The protein below binds the small molecule below.
Small molecule (SMILES): CC(=O)N[C@@H]1[C@@H](O)[C@H](O)[C@@H](CO)O[C@H]1O

Binding-site contacts:
Ligand atom C1 contacts residue THR312 of chain 1.A at 4.3 Å.
Ligand atom O5 contacts residue THR312 of chain 1.A at 4.0 Å.
Ligand atom O5 contacts residue GLY308 of chain 1.A at 4.2 Å.
Ligand atom O5 contacts residue ALA309 of chain 1.A at 3.8 Å.
Ligand atom O7 contacts residue SER307 of chain 1.A at 3.3 Å.
Ligand atom C4 contacts residue ASN340 of chain 1.A at 4.2 Å.
Ligand atom C5 contacts residue ASN340 of chain 1.A at 3.6 Å.
Ligand atom C6 contacts residue THR312 of chain 1.A at 4.4 Å.
Ligand atom C7 contacts residue ASN340 of chain 1.A at 3.9 Å.
Ligand atom C1 contacts residue GLY308 of chain 1.A at 4.2 Å.
Ligand atom C8 contacts residue SER338 of chain 1.A at 3.9 Å.
Ligand atom C7 contacts residue SER338 of chain 1.A at 3.8 Å.
Ligand atom C6 contacts residue ALA309 of chain 1.A at 3.8 Å (hydrophobic).
Ligand atom C1 contacts residue ASN340 of chain 1.A at 1.4 Å.
Ligand atom O5 contacts residue ASN340 of chain 1.A at 2.3 Å (h-bond).
Ligand atom C2 contacts residue ASN340 of chain 1.A at 2.5 Å.
Ligand atom C3 contacts residue ASN340 of chain 1.A at 3.8 Å.
Ligand atom N2 contacts residue SER338 of chain 1.A at 4.3 Å.
Ligand atom O7 contacts residue SER338 of chain 1.A at 3.9 Å.
Ligand atom O7 contacts residue GLY308 of chain 1.A at 4.4 Å.
Ligand atom C8 contacts residue ARG339 of chain 1.A at 4.2 Å.
Ligand atom C5 contacts residue ALA309 of chain 1.A at 4.5 Å (hydrophobic).
Ligand atom N2 contacts residue ASN340 of chain 1.A at 2.9 Å (h-bond).
Ligand atom O7 contacts residue ASN340 of chain 1.A at 4.4 Å.
Ligand atom C7 contacts residue SER307 of chain 1.A at 4.5 Å.

Sequence of chain 1.A:
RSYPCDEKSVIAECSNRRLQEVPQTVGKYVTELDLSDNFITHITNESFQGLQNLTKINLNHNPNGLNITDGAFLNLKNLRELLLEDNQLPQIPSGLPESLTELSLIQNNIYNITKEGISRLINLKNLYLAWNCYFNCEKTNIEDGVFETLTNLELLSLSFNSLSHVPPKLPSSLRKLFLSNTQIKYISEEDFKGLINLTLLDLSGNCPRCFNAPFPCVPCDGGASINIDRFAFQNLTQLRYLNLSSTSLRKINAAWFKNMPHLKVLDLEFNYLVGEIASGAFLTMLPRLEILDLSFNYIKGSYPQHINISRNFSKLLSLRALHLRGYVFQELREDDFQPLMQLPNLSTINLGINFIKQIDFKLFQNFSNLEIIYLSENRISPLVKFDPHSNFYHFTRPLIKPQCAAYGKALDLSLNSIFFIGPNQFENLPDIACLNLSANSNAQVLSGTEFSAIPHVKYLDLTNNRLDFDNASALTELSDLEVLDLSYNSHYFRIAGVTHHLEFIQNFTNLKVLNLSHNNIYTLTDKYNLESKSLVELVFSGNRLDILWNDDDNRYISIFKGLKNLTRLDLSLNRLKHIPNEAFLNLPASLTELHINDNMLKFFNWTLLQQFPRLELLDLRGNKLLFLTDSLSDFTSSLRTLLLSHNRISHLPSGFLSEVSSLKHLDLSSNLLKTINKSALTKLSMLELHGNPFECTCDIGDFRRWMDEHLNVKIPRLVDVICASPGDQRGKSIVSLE